Sequence of chain 1.A:
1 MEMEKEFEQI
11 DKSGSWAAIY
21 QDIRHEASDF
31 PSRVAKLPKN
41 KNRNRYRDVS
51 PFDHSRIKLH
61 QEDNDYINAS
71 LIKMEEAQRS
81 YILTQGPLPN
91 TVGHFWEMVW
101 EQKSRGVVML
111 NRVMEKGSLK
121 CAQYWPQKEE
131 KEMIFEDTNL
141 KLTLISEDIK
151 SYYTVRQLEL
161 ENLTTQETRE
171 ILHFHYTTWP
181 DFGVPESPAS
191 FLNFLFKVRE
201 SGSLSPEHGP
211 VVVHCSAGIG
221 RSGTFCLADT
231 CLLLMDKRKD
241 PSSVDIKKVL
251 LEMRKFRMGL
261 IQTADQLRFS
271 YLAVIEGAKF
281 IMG

This protein binds this small molecule.
Small molecule (SMILES): FC(F)(F)c1ccc(Nc2n[nH]c(=S)s2)cc1

Binding-site contacts:
Ligand atom C06 contacts residue GLN262 of chain 1.A at 4.0 Å.
Ligand atom C16 contacts residue TYR46 of chain 1.A at 4.1 Å (hydrophobic).
Ligand atom S15 contacts residue TYR46 of chain 1.A at 4.1 Å.
Ligand atom C13 contacts residue ALA217 of chain 1.A at 4.1 Å (hydrophobic).
Ligand atom C17 contacts residue TYR46 of chain 1.A at 4.5 Å (hydrophobic).
Ligand atom C06 contacts residue ASP48 of chain 1.A at 4.3 Å.
Ligand atom N12 contacts residue GLN262 of chain 1.A at 3.3 Å (h-bond).
Ligand atom N11 contacts residue ALA217 of chain 1.A at 3.5 Å.
Ligand atom S15 contacts residue SER216 of chain 1.A at 3.8 Å.
Ligand atom F04 contacts residue ASP48 of chain 1.A at 2.4 Å.
Ligand atom C08 contacts residue GLN262 of chain 1.A at 4.2 Å.
Ligand atom C06 contacts residue VAL49 of chain 1.A at 4.2 Å (hydrophobic).
Ligand atom S14 contacts residue CYS215 of chain 1.A at 4.0 Å.
Ligand atom S14 contacts residue SER216 of chain 1.A at 3.5 Å (h-bond).
Ligand atom N11 contacts residue GLN262 of chain 1.A at 3.1 Å (h-bond).
Ligand atom C06 contacts residue TYR46 of chain 1.A at 4.2 Å (hydrophobic).
Ligand atom S14 contacts residue ARG221 of chain 1.A at 4.0 Å.
Ligand atom C08 contacts residue TYR46 of chain 1.A at 3.9 Å (hydrophobic).
Ligand atom F03 contacts residue VAL49 of chain 1.A at 3.9 Å.
Ligand atom C07 contacts residue ALA217 of chain 1.A at 4.1 Å (hydrophobic).
Ligand atom C02 contacts residue ASP48 of chain 1.A at 2.2 Å.
Ligand atom C07 contacts residue GLN262 of chain 1.A at 3.5 Å.
Ligand atom N12 contacts residue SER216 of chain 1.A at 4.2 Å.
Ligand atom C05 contacts residue ASP48 of chain 1.A at 3.7 Å.
Ligand atom F03 contacts residue ASP48 of chain 1.A at 1.6 Å.
Ligand atom C10 contacts residue GLN262 of chain 1.A at 4.1 Å.
Ligand atom C07 contacts residue TYR46 of chain 1.A at 4.2 Å (hydrophobic).
Ligand atom N09 contacts residue TYR46 of chain 1.A at 3.7 Å.
Ligand atom C05 contacts residue TYR46 of chain 1.A at 4.5 Å (hydrophobic).
Ligand atom C10 contacts residue TYR46 of chain 1.A at 3.9 Å (hydrophobic).
Ligand atom C13 contacts residue SER216 of chain 1.A at 3.6 Å.
Ligand atom N12 contacts residue ALA217 of chain 1.A at 3.6 Å.
Ligand atom C13 contacts residue GLN262 of chain 1.A at 4.2 Å.
Ligand atom F01 contacts residue ASP48 of chain 1.A at 2.2 Å.